Sequence of chain 9.D:
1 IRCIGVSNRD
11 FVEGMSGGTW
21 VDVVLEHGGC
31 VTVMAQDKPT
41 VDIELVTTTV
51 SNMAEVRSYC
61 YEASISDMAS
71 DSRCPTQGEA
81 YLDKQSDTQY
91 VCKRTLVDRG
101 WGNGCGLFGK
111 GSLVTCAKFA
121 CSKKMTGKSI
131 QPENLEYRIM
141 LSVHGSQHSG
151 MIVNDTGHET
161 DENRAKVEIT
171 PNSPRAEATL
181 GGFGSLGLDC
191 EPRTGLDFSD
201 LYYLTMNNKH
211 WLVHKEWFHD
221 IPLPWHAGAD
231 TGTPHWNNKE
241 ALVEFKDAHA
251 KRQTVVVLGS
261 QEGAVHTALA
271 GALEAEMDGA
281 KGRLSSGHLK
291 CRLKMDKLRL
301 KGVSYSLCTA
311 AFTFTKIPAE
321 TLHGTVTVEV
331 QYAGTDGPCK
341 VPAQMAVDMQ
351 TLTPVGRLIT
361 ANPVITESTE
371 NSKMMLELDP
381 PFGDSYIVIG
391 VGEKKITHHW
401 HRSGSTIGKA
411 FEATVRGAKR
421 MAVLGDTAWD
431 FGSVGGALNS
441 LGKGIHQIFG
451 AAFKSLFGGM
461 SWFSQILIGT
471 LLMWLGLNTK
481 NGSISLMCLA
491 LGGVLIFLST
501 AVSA

The small molecule below binds the protein below.
Small molecule (SMILES): CC(=O)N[C@@H]1[C@@H](O)[C@H](O)[C@@H](CO)O[C@H]1O

Binding-site contacts:
Ligand atom O7 contacts residue VAL153 of chain 9.D at 3.3 Å.
Ligand atom N2 contacts residue ASN154 of chain 9.D at 2.8 Å (h-bond).
Ligand atom C5 contacts residue ASN154 of chain 9.D at 3.7 Å.
Ligand atom C1 contacts residue ASN154 of chain 9.D at 1.4 Å.
Ligand atom C7 contacts residue ASN154 of chain 9.D at 3.2 Å.
Ligand atom O6 contacts residue HIS158 of chain 9.D at 4.2 Å.
Ligand atom C2 contacts residue HIS158 of chain 9.D at 3.7 Å.
Ligand atom C4 contacts residue HIS158 of chain 9.D at 4.1 Å.
Ligand atom C8 contacts residue VAL153 of chain 9.D at 3.2 Å (hydrophobic).
Ligand atom C8 contacts residue ASN154 of chain 9.D at 3.1 Å.
Ligand atom C3 contacts residue HIS158 of chain 9.D at 4.4 Å.
Ligand atom O5 contacts residue ASN154 of chain 9.D at 2.4 Å (h-bond).
Ligand atom O3 contacts residue HIS148 of chain 9.D at 3.7 Å.
Ligand atom O6 contacts residue GLY157 of chain 9.D at 3.1 Å.
Ligand atom O6 contacts residue ASN154 of chain 9.D at 4.2 Å.
Ligand atom C2 contacts residue ASN154 of chain 9.D at 2.5 Å.
Ligand atom O7 contacts residue GLY150 of chain 9.D at 3.4 Å.
Ligand atom C1 contacts residue HIS158 of chain 9.D at 3.9 Å.
Ligand atom O7 contacts residue ASN154 of chain 9.D at 4.2 Å.
Ligand atom C7 contacts residue VAL153 of chain 9.D at 3.6 Å (hydrophobic).
Ligand atom O5 contacts residue HIS158 of chain 9.D at 3.5 Å.
Ligand atom C3 contacts residue ASN154 of chain 9.D at 3.8 Å.
Ligand atom C4 contacts residue ASN154 of chain 9.D at 4.3 Å.
Ligand atom C6 contacts residue GLY157 of chain 9.D at 3.9 Å.
Ligand atom O7 contacts residue SER149 of chain 9.D at 3.4 Å (h-bond).
Ligand atom C5 contacts residue HIS158 of chain 9.D at 4.2 Å.
Ligand atom C7 contacts residue SER149 of chain 9.D at 4.4 Å.
Ligand atom C6 contacts residue HIS158 of chain 9.D at 4.3 Å.